Sequence of chain 1.B:
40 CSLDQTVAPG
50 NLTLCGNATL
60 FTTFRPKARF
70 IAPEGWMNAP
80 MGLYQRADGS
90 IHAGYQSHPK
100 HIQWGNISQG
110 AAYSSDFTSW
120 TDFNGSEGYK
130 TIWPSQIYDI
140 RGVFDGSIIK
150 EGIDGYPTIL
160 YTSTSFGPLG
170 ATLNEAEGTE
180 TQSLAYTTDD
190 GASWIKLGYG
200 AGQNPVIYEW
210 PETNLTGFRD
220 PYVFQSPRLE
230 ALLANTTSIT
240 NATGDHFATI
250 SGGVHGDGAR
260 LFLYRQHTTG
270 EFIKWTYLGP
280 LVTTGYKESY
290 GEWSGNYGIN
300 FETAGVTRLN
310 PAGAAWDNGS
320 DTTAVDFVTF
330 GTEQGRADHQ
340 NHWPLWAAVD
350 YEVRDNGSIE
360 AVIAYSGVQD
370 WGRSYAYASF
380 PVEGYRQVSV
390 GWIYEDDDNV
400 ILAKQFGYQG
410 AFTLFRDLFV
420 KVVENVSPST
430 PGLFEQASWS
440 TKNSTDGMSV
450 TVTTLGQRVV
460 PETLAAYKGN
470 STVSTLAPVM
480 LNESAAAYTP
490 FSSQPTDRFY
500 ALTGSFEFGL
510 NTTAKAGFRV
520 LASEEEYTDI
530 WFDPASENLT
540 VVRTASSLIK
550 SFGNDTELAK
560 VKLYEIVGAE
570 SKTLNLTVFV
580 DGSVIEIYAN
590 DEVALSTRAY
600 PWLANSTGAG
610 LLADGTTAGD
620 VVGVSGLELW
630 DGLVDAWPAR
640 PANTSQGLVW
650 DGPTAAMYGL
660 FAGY

This protein binds this small molecule.
Small molecule (SMILES): CC(=O)N[C@@H]1[C@@H](O)[C@H](O)[C@@H](CO)O[C@H]1O

Binding-site contacts:
Ligand atom C3 contacts residue ASN123 of chain 1.B at 3.9 Å.
Ligand atom C5 contacts residue ASN123 of chain 1.B at 3.7 Å.
Ligand atom O7 contacts residue ASN123 of chain 1.B at 4.0 Å.
Ligand atom C1 contacts residue ASN123 of chain 1.B at 1.5 Å.
Ligand atom C4 contacts residue ASN123 of chain 1.B at 4.3 Å.
Ligand atom C7 contacts residue ASN123 of chain 1.B at 3.8 Å.
Ligand atom O5 contacts residue ASN123 of chain 1.B at 2.4 Å (h-bond).
Ligand atom N2 contacts residue ASN123 of chain 1.B at 3.1 Å (h-bond).
Ligand atom C2 contacts residue ASN123 of chain 1.B at 2.6 Å.